Binding-site contacts:
Ligand atom C7 contacts residue ASN70 of chain 47.B at 3.4 Å.
Ligand atom C3 contacts residue ASN70 of chain 47.B at 3.8 Å.
Ligand atom C2 contacts residue ASN70 of chain 47.B at 2.5 Å.
Ligand atom O7 contacts residue ASN70 of chain 47.B at 3.5 Å (h-bond).
Ligand atom C3 contacts residue PRO31 of chain 47.B at 4.1 Å (hydrophobic).
Ligand atom N2 contacts residue ASN70 of chain 47.B at 2.9 Å (h-bond).
Ligand atom O7 contacts residue SER71 of chain 47.B at 4.4 Å.
Ligand atom O3 contacts residue PRO31 of chain 47.B at 4.2 Å.
Ligand atom O5 contacts residue ARG33 of chain 47.B at 4.3 Å.
Ligand atom N2 contacts residue PRO31 of chain 47.B at 2.8 Å (h-bond).
Ligand atom C5 contacts residue ASN70 of chain 47.B at 3.7 Å.
Ligand atom C2 contacts residue PRO31 of chain 47.B at 4.0 Å (hydrophobic).
Ligand atom C1 contacts residue ASN70 of chain 47.B at 1.4 Å.
Ligand atom C7 contacts residue PRO31 of chain 47.B at 3.2 Å (hydrophobic).
Ligand atom C4 contacts residue ASN70 of chain 47.B at 4.2 Å.
Ligand atom O5 contacts residue ASN70 of chain 47.B at 2.4 Å (h-bond).
Ligand atom N2 contacts residue ASN32 of chain 47.B at 4.2 Å.
Ligand atom C5 contacts residue ARG33 of chain 47.B at 3.9 Å.
Ligand atom C1 contacts residue ARG33 of chain 47.B at 4.1 Å.
Ligand atom C8 contacts residue ASN70 of chain 47.B at 3.9 Å.
Ligand atom O6 contacts residue ARG33 of chain 47.B at 3.0 Å (salt-bridge).
Ligand atom C6 contacts residue ARG33 of chain 47.B at 3.7 Å.
Ligand atom O7 contacts residue PRO31 of chain 47.B at 3.0 Å (h-bond).

Sequence of chain 47.B:
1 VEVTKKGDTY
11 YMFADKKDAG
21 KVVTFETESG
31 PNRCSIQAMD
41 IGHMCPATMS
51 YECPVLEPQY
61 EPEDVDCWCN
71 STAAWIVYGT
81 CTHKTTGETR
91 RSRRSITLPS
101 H

This protein binds this small molecule.
Small molecule (SMILES): CC(=O)N[C@@H]1[C@@H](O)[C@H](O)[C@@H](CO)O[C@H]1O